Binding-site contacts:
Ligand atom N7 contacts residue THR198 of chain 1.Y at 3.3 Å (h-bond).
Ligand atom O6 contacts residue SER188 of chain 1.Y at 3.0 Å (h-bond).
Ligand atom C1' contacts residue ARG196 of chain 1.Y at 3.5 Å.
Ligand atom O2 contacts residue GLY121 of chain 1.Y at 3.5 Å (h-bond).
Ligand atom O5' contacts residue HIS197 of chain 1.Y at 3.2 Å.
Ligand atom C5' contacts residue HIS197 of chain 1.Y at 3.5 Å.
Ligand atom O4 contacts residue THR122 of chain 1.Y at 3.5 Å.
Ligand atom N2 contacts residue GLU123 of chain 1.Y at 3.3 Å.
Ligand atom C6 contacts residue SER188 of chain 1.Y at 3.2 Å.
Ligand atom N6 contacts residue THR198 of chain 1.Y at 2.7 Å (h-bond).
Ligand atom N7 contacts residue ARG196 of chain 1.Y at 3.3 Å (salt-bridge).
Ligand atom C2' contacts residue ARG196 of chain 1.Y at 3.1 Å.
Ligand atom N1 contacts residue HIS197 of chain 1.Y at 3.5 Å.
Ligand atom C2 contacts residue HIS197 of chain 1.Y at 3.4 Å.
Ligand atom C2' contacts residue HIS197 of chain 1.Y at 3.6 Å.
Ligand atom O6 contacts residue ASP191 of chain 1.Y at 3.4 Å.
Ligand atom OP2 contacts residue MG1 of chain 1.RD at 3.5 Å.
Ligand atom N1 contacts residue GLU123 of chain 1.Y at 3.0 Å.
Ligand atom N9 contacts residue ARG196 of chain 1.Y at 2.8 Å (salt-bridge).
Ligand atom N2 contacts residue THR198 of chain 1.Y at 3.0 Å (h-bond).
Ligand atom C4 contacts residue GLY120 of chain 1.Y at 3.5 Å.
Ligand atom C8 contacts residue HIS197 of chain 1.Y at 3.5 Å.
Ligand atom C5 contacts residue ARG196 of chain 1.Y at 3.3 Å.
Ligand atom O2 contacts residue GLY120 of chain 1.Y at 3.4 Å.
Ligand atom N3 contacts residue THR122 of chain 1.Y at 3.6 Å.
Ligand atom N1 contacts residue ARG196 of chain 1.Y at 3.4 Å (salt-bridge).
Ligand atom N1 contacts residue SER188 of chain 1.Y at 2.8 Å (h-bond).
Ligand atom O4 contacts residue GLU123 of chain 1.Y at 3.1 Å (salt-bridge).
Ligand atom N3 contacts residue GLY120 of chain 1.Y at 2.7 Å (h-bond).
Ligand atom C4 contacts residue ARG196 of chain 1.Y at 3.0 Å.
Ligand atom N6 contacts residue VAL185 of chain 1.Y at 3.2 Å.
Ligand atom OP1 contacts residue MG1 of chain 1.RD at 2.3 Å.
Ligand atom C8 contacts residue ARG196 of chain 1.Y at 3.0 Å.
Ligand atom C6 contacts residue HIS197 of chain 1.Y at 3.5 Å.
Ligand atom C2 contacts residue GLY120 of chain 1.Y at 3.5 Å.
Ligand atom C2 contacts residue ARG196 of chain 1.Y at 3.6 Å.
Ligand atom P contacts residue MG1 of chain 1.RD at 3.6 Å.
Ligand atom N7 contacts residue HIS197 of chain 1.Y at 3.3 Å.
Ligand atom O4 contacts residue GLY120 of chain 1.Y at 3.4 Å (h-bond).
Ligand atom O2' contacts residue ARG196 of chain 1.Y at 3.0 Å (salt-bridge).

Sequence of chain 1.Y:
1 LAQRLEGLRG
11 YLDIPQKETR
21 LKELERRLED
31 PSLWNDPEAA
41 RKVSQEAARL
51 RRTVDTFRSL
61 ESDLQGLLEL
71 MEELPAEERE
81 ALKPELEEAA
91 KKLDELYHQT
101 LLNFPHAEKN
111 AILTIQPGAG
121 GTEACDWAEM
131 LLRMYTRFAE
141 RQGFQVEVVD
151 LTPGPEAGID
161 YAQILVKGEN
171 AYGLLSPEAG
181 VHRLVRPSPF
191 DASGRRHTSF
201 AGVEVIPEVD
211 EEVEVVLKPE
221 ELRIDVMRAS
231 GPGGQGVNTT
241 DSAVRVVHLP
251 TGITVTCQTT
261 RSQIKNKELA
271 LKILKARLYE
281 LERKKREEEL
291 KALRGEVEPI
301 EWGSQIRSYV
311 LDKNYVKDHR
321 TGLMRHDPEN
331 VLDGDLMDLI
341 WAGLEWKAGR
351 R

This small molecule binds to this protein.
Small molecule (SMILES): Nc1ccn([C@@H]2O[C@H](CO[P](=O)(O)O[C@H]3[C@@H](O)[C@H](n4ccc(=O)[nH]c4=O)O[C@@H]3CO[P](=O)(O)O[C@H]3[C@@H](O)[C@H](n4ccc(=O)[nH]c4=O)O[C@@H]3CO[P](=O)(O)O[C@H]3[C@@H](O)[C@H](n4cnc5c(N)ncnc54)O[C@@H]3CO[P](=O)(O)O[C@H]3[C@@H](O)[C@H](n4cnc5c(N)ncnc54)O[C@@H]3CO)[C@@H](O[P](=O)(O)OC[C@H]3O[C@@H](n4ccc(=O)[nH]c4=O)[C@H](O)[C@@H]3O[P](=O)(O)OC[C@H]3O[C@@H](n4cnc5c(=O)nc(N)[nH]c54)[C@H](O)[C@@H]3O[P](=O)(O)OC[C@H]3O[C@@H](n4cnc5c(N)ncnc54)[C@H](O)[C@@H]3O)[C@H]2O)c(=O)n1